Sequence of chain 1.B:
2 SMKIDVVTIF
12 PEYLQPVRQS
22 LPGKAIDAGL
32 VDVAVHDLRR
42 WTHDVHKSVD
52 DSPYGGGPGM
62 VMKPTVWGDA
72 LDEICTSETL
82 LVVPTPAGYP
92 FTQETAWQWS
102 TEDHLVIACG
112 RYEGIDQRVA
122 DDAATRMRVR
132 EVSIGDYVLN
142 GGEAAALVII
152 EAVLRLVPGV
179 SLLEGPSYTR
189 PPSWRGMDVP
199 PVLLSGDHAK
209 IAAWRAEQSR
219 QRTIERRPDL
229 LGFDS

This small molecule binds to this protein.
Small molecule (SMILES): Nc1ncnc2[nH]cnc12

Binding-site contacts:
Ligand atom C5 contacts residue PRO87 of chain 1.B at 3.7 Å (hydrophobic).
Ligand atom C2 contacts residue ALA146 of chain 1.B at 3.6 Å (hydrophobic).
Ligand atom C8 contacts residue GLY142 of chain 1.B at 3.7 Å.
Ligand atom N6 contacts residue PRO87 of chain 1.B at 4.0 Å.
Ligand atom C6 contacts residue TYR138 of chain 1.B at 4.0 Å (hydrophobic).
Ligand atom N3 contacts residue ALA146 of chain 1.B at 3.6 Å.
Ligand atom N9 contacts residue PRO87 of chain 1.B at 3.7 Å.
Ligand atom N9 contacts residue GLY143 of chain 1.B at 3.9 Å.
Ligand atom N3 contacts residue PRO87 of chain 1.B at 4.0 Å.
Ligand atom C2 contacts residue SER134 of chain 1.B at 3.8 Å.
Ligand atom C6 contacts residue PRO87 of chain 1.B at 3.8 Å (hydrophobic).
Ligand atom N6 contacts residue ILE135 of chain 1.B at 4.2 Å.
Ligand atom C2 contacts residue PRO85 of chain 1.B at 3.7 Å (hydrophobic).
Ligand atom C4 contacts residue THR86 of chain 1.B at 3.9 Å.
Ligand atom N3 contacts residue THR86 of chain 1.B at 3.2 Å (h-bond).
Ligand atom N9 contacts residue GLY142 of chain 1.B at 3.5 Å (h-bond).
Ligand atom C4 contacts residue PRO87 of chain 1.B at 3.7 Å (hydrophobic).
Ligand atom N6 contacts residue TYR138 of chain 1.B at 2.9 Å (h-bond).
Ligand atom N6 contacts residue SER134 of chain 1.B at 3.8 Å.
Ligand atom C2 contacts residue VAL133 of chain 1.B at 3.5 Å (hydrophobic).
Ligand atom N1 contacts residue ILE135 of chain 1.B at 3.0 Å (h-bond).
Ligand atom C4 contacts residue PRO85 of chain 1.B at 4.2 Å (hydrophobic).
Ligand atom C2 contacts residue THR86 of chain 1.B at 3.5 Å.
Ligand atom C5 contacts residue LEU140 of chain 1.B at 4.2 Å (hydrophobic).
Ligand atom C8 contacts residue LEU140 of chain 1.B at 3.1 Å (hydrophobic).
Ligand atom C8 contacts residue TYR113 of chain 1.B at 3.9 Å (hydrophobic).
Ligand atom N7 contacts residue VAL139 of chain 1.B at 4.0 Å.
Ligand atom N1 contacts residue SER134 of chain 1.B at 3.5 Å.
Ligand atom N6 contacts residue GLY136 of chain 1.B at 3.1 Å (h-bond).
Ligand atom N7 contacts residue TYR138 of chain 1.B at 4.0 Å.
Ligand atom N3 contacts residue VAL133 of chain 1.B at 4.2 Å.
Ligand atom C5 contacts residue THR86 of chain 1.B at 4.1 Å.
Ligand atom C8 contacts residue PRO87 of chain 1.B at 3.7 Å (hydrophobic).
Ligand atom C6 contacts residue ILE135 of chain 1.B at 4.0 Å (hydrophobic).
Ligand atom N1 contacts residue THR86 of chain 1.B at 3.9 Å.
Ligand atom C2 contacts residue ILE135 of chain 1.B at 3.6 Å (hydrophobic).
Ligand atom N7 contacts residue PRO87 of chain 1.B at 3.7 Å.
Ligand atom C6 contacts residue SER134 of chain 1.B at 4.2 Å.
Ligand atom N3 contacts residue PRO85 of chain 1.B at 3.3 Å.
Ligand atom N7 contacts residue LEU140 of chain 1.B at 3.1 Å (h-bond).